Sequence of chain 1.G:
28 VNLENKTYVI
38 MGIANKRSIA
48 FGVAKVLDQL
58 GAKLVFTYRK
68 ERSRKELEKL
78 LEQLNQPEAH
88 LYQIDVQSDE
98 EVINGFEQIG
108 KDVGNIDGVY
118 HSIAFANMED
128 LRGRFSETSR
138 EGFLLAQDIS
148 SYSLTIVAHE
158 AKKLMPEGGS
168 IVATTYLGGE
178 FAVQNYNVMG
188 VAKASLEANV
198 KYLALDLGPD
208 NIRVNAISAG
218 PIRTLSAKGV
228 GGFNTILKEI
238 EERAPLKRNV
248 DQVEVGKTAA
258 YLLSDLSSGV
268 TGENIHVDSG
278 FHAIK

A protein and the small-molecule ligand that binds it are described below.
Small molecule (SMILES): N[C@@H](CCC(=O)O)C(=O)O

Binding-site contacts:
Ligand atom CG contacts residue LEU260 of chain 1.G at 4.1 Å (hydrophobic).
Ligand atom N contacts residue LEU260 of chain 1.G at 3.4 Å (h-bond).
Ligand atom O contacts residue LYS33 of chain 1.G at 4.4 Å.
Ligand atom CG contacts residue ASP262 of chain 1.G at 4.3 Å.
Ligand atom CD contacts residue ARG210 of chain 1.G at 3.5 Å.
Ligand atom CD contacts residue GLY166 of chain 1.G at 4.4 Å.
Ligand atom OE2 contacts residue ASN208 of chain 1.G at 3.9 Å.
Ligand atom CA contacts residue LYS33 of chain 1.G at 3.7 Å.
Ligand atom N contacts residue TYR35 of chain 1.G at 4.5 Å.
Ligand atom CG contacts residue SER261 of chain 1.G at 4.2 Å.
Ligand atom O contacts residue GLY165 of chain 1.G at 3.8 Å.
Ligand atom CG contacts residue ARG210 of chain 1.G at 3.5 Å.
Ligand atom OE1 contacts residue ASP262 of chain 1.G at 4.4 Å.
Ligand atom C contacts residue ASP114 of chain 1.G at 3.8 Å.
Ligand atom N contacts residue GLY166 of chain 1.G at 4.2 Å.
Ligand atom OXT contacts residue LYS33 of chain 1.G at 3.9 Å.
Ligand atom CA contacts residue LEU260 of chain 1.G at 4.4 Å (hydrophobic).
Ligand atom OE2 contacts residue ARG210 of chain 1.G at 3.6 Å.
Ligand atom O contacts residue ASP114 of chain 1.G at 2.9 Å (salt-bridge).
Ligand atom N contacts residue LYS33 of chain 1.G at 4.3 Å.
Ligand atom C contacts residue LYS33 of chain 1.G at 3.8 Å.
Ligand atom O contacts residue GLY166 of chain 1.G at 4.2 Å.
Ligand atom CB contacts residue SER261 of chain 1.G at 4.4 Å.
Ligand atom OE2 contacts residue GLY166 of chain 1.G at 3.5 Å (h-bond).
Ligand atom OE1 contacts residue ARG210 of chain 1.G at 3.4 Å (salt-bridge).
Ligand atom N contacts residue ASP114 of chain 1.G at 3.5 Å (salt-bridge).
Ligand atom CB contacts residue ASP262 of chain 1.G at 4.1 Å.
Ligand atom OE1 contacts residue SER265 of chain 1.G at 3.9 Å.